Sequence of chain 1.H:
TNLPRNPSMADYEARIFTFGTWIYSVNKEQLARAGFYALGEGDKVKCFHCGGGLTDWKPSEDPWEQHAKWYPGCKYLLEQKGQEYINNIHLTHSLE

Sequence of chain 1.C:
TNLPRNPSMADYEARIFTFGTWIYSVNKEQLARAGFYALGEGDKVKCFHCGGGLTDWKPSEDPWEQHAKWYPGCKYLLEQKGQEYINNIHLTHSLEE

The small molecule below binds the protein below.
Small molecule (SMILES): CCO[C@@H]1C[C@@H]2CN(C(=O)[C@@H](NC(=O)[C@H](C)NC)C3CCC(F)(F)CC3)[C@H](C(=O)N[C@@H]3CCOc4ccccc43)CN2C1

Binding-site contacts:
Ligand atom C4 contacts residue LEU112 of chain 1.H at 3.9 Å (hydrophobic).
Ligand atom C13 contacts residue TYR92 of chain 1.C at 3.1 Å (hydrophobic).
Ligand atom C19 contacts residue GLY74 of chain 1.C at 3.8 Å.
Ligand atom C41 contacts residue LYS79 of chain 1.C at 3.7 Å.
Ligand atom C37 contacts residue THR76 of chain 1.C at 3.5 Å.
Ligand atom C32 contacts residue THR76 of chain 1.C at 3.8 Å.
Ligand atom C7 contacts residue TRP91 of chain 1.C at 3.7 Å (hydrophobic).
Ligand atom N40 contacts residue ASP77 of chain 1.C at 3.7 Å.
Ligand atom C28 contacts residue GLY74 of chain 1.C at 3.5 Å.
Ligand atom C13 contacts residue GLY74 of chain 1.C at 3.6 Å.
Ligand atom C37 contacts residue ASP77 of chain 1.C at 3.4 Å.
Ligand atom C15 contacts residue LEU112 of chain 1.H at 3.6 Å (hydrophobic).
Ligand atom C26 contacts residue LYS65 of chain 1.C at 3.5 Å.
Ligand atom C29 contacts residue GLY74 of chain 1.C at 3.7 Å.
Ligand atom C27 contacts residue LEU75 of chain 1.C at 3.6 Å (hydrophobic).
Ligand atom C41 contacts residue GLU82 of chain 1.C at 3.3 Å.
Ligand atom O36 contacts residue TRP91 of chain 1.C at 3.4 Å (h-bond).
Ligand atom C27 contacts residue GLY74 of chain 1.C at 3.7 Å.
Ligand atom C41 contacts residue ASP77 of chain 1.C at 3.3 Å.
Ligand atom C6 contacts residue TRP91 of chain 1.C at 3.6 Å (hydrophobic).
Ligand atom C27 contacts residue LYS65 of chain 1.C at 3.6 Å.
Ligand atom O36 contacts residue GLN87 of chain 1.C at 3.7 Å.
Ligand atom C42 contacts residue THR76 of chain 1.C at 3.9 Å.
Ligand atom C39 contacts residue GLU82 of chain 1.C at 3.4 Å.
Ligand atom N34 contacts residue THR76 of chain 1.C at 2.9 Å (h-bond).
Ligand atom N18 contacts residue GLY74 of chain 1.C at 2.8 Å (h-bond).
Ligand atom O31 contacts residue THR76 of chain 1.C at 3.0 Å (h-bond).
Ligand atom C39 contacts residue TRP78 of chain 1.C at 3.9 Å (hydrophobic).
Ligand atom F46 contacts residue ASP77 of chain 1.C at 3.3 Å.
Ligand atom C26 contacts residue GLY74 of chain 1.C at 3.9 Å.
Ligand atom C26 contacts residue LEU60 of chain 1.C at 3.9 Å (hydrophobic).
Ligand atom C35 contacts residue THR76 of chain 1.C at 3.7 Å.
Ligand atom C28 contacts residue LEU75 of chain 1.C at 3.6 Å (hydrophobic).
Ligand atom C11 contacts residue GLY74 of chain 1.C at 3.3 Å.
Ligand atom C37 contacts residue GLU82 of chain 1.C at 3.5 Å.
Ligand atom O31 contacts residue LEU75 of chain 1.C at 3.5 Å.
Ligand atom C16 contacts residue GLY74 of chain 1.C at 3.4 Å.
Ligand atom C39 contacts residue GLN87 of chain 1.C at 3.5 Å.
Ligand atom N40 contacts residue GLU82 of chain 1.C at 2.5 Å (salt-bridge).
Ligand atom C28 contacts residue THR76 of chain 1.C at 3.8 Å.